Binding-site contacts:
Ligand atom NH2 contacts residue SER240 of chain 1.B at 3.6 Å.
Ligand atom OXT contacts residue ASP126 of chain 1.A at 3.3 Å (salt-bridge).
Ligand atom NH1 contacts residue ALA77 of chain 1.A at 4.0 Å.
Ligand atom CB contacts residue ALA77 of chain 1.A at 3.4 Å (hydrophobic).
Ligand atom CZ contacts residue ALA77 of chain 1.A at 4.0 Å (hydrophobic).
Ligand atom N contacts residue EDO1 of chain 1.H at 2.9 Å (h-bond).
Ligand atom CD contacts residue ALA77 of chain 1.A at 4.2 Å (hydrophobic).
Ligand atom O contacts residue THR125 of chain 1.A at 3.2 Å.
Ligand atom NH1 contacts residue VAL97 of chain 1.A at 3.5 Å.
Ligand atom O contacts residue ASP126 of chain 1.A at 2.7 Å (salt-bridge).
Ligand atom NE contacts residue ALA77 of chain 1.A at 3.6 Å.
Ligand atom CZ contacts residue VAL97 of chain 1.A at 3.6 Å (hydrophobic).
Ligand atom OXT contacts residue LEU127 of chain 1.A at 3.6 Å.
Ligand atom C contacts residue EDO1 of chain 1.H at 3.4 Å.
Ligand atom NE contacts residue VAL97 of chain 1.A at 3.9 Å.
Ligand atom CG contacts residue HIS95 of chain 1.A at 3.8 Å.
Ligand atom NH2 contacts residue LEU127 of chain 1.A at 3.9 Å.
Ligand atom OXT contacts residue THR125 of chain 1.A at 3.6 Å.
Ligand atom NE contacts residue HIS95 of chain 1.A at 3.0 Å (h-bond).
Ligand atom CZ contacts residue HIS95 of chain 1.A at 3.6 Å.
Ligand atom CD contacts residue LEU127 of chain 1.A at 4.0 Å (hydrophobic).
Ligand atom C contacts residue THR125 of chain 1.A at 3.8 Å.
Ligand atom CZ contacts residue ACT1 of chain 1.P at 3.4 Å.
Ligand atom CD contacts residue HIS95 of chain 1.A at 4.0 Å.
Ligand atom NH2 contacts residue VAL97 of chain 1.A at 4.1 Å.
Ligand atom CA contacts residue ARG82 of chain 1.A at 3.5 Å.
Ligand atom NH1 contacts residue SER190 of chain 1.A at 3.3 Å (h-bond).
Ligand atom C contacts residue ASP126 of chain 1.A at 3.4 Å.
Ligand atom NH1 contacts residue SER240 of chain 1.B at 2.5 Å (h-bond).
Ligand atom NH2 contacts residue ACT1 of chain 1.P at 2.7 Å (h-bond).
Ligand atom O contacts residue ARG82 of chain 1.A at 3.1 Å (salt-bridge).
Ligand atom NE contacts residue SER240 of chain 1.B at 4.1 Å.
Ligand atom CG contacts residue ALA77 of chain 1.A at 3.9 Å (hydrophobic).
Ligand atom NH1 contacts residue HIS95 of chain 1.A at 3.4 Å (h-bond).
Ligand atom CZ contacts residue SER240 of chain 1.B at 3.3 Å.
Ligand atom O contacts residue EDO1 of chain 1.H at 2.9 Å (h-bond).
Ligand atom C contacts residue ARG82 of chain 1.A at 3.6 Å.
Ligand atom NH1 contacts residue ACT1 of chain 1.P at 3.5 Å (h-bond).
Ligand atom CB contacts residue ARG82 of chain 1.A at 4.0 Å.
Ligand atom CA contacts residue EDO1 of chain 1.H at 3.3 Å.

Sequence of chain 1.B:
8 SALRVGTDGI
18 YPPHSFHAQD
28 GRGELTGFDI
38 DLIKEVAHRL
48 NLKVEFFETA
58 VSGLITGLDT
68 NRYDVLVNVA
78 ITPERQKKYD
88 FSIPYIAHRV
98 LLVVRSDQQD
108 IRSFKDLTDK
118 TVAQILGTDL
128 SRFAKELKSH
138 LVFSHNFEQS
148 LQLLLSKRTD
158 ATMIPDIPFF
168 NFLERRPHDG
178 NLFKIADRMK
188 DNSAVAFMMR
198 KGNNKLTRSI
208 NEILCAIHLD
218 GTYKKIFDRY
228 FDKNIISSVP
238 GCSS

The small molecule below binds the protein below.
Small molecule (SMILES): NC(=[NH2+])NCCC[C@H](N)C(=O)O

Sequence of chain 1.A:
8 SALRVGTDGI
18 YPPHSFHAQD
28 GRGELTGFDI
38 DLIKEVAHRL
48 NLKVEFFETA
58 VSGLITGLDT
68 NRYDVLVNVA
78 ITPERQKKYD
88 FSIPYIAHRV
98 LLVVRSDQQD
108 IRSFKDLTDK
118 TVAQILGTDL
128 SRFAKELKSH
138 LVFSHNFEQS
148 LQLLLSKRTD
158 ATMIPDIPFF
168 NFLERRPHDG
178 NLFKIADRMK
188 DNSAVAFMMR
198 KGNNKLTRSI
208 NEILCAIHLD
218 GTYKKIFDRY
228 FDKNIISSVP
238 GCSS